Binding-site contacts:
Ligand atom C11 contacts residue PHE21 of chain 3.A at 3.7 Å (hydrophobic).
Ligand atom O16 contacts residue TYR31 of chain 3.A at 4.2 Å.
Ligand atom C6 contacts residue TRP27 of chain 3.A at 4.0 Å (hydrophobic).
Ligand atom C6 contacts residue TYR31 of chain 3.A at 4.5 Å (hydrophobic).
Ligand atom C11 contacts residue THR22 of chain 3.A at 4.0 Å.
Ligand atom C19 contacts residue TRP27 of chain 3.A at 4.0 Å (hydrophobic).
Ligand atom O6 contacts residue ASP25 of chain 3.A at 4.5 Å.
Ligand atom C57 contacts residue MET24 of chain 3.A at 3.8 Å (hydrophobic).
Ligand atom O6 contacts residue THR22 of chain 3.A at 4.3 Å.
Ligand atom O5 contacts residue TYR31 of chain 3.A at 3.5 Å.
Ligand atom C9 contacts residue TRP27 of chain 3.A at 4.2 Å (hydrophobic).
Ligand atom C11 contacts residue ASN23 of chain 3.A at 4.0 Å.
Ligand atom C8 contacts residue PHE21 of chain 3.A at 4.0 Å (hydrophobic).
Ligand atom C11 contacts residue MET24 of chain 3.A at 3.5 Å (hydrophobic).
Ligand atom C10 contacts residue PHE21 of chain 3.A at 4.3 Å (hydrophobic).
Ligand atom O6 contacts residue MET24 of chain 3.A at 3.0 Å (h-bond).
Ligand atom C9 contacts residue PHE21 of chain 3.A at 3.9 Å (hydrophobic).
Ligand atom O5 contacts residue TRP27 of chain 3.A at 4.0 Å.
Ligand atom C19 contacts residue THR38 of chain 3.A at 4.3 Å.
Ligand atom O1 contacts residue PHE21 of chain 3.A at 3.5 Å (h-bond).
Ligand atom O6 contacts residue TRP27 of chain 3.A at 3.3 Å.
Ligand atom C4 contacts residue TYR31 of chain 3.A at 4.3 Å (hydrophobic).
Ligand atom C4 contacts residue TRP27 of chain 3.A at 3.8 Å (hydrophobic).
Ligand atom O1 contacts residue MET24 of chain 3.A at 4.4 Å.
Ligand atom O6 contacts residue ASN23 of chain 3.A at 3.9 Å.
Ligand atom O61 contacts residue TYR31 of chain 3.A at 3.1 Å (h-bond).
Ligand atom C22 contacts residue THR38 of chain 3.A at 4.3 Å.
Ligand atom C57 contacts residue TYR31 of chain 3.A at 3.6 Å (hydrophobic).
Ligand atom C18 contacts residue ILE42 of chain 3.A at 4.3 Å (hydrophobic).
Ligand atom C11 contacts residue TRP27 of chain 3.A at 4.1 Å (hydrophobic).
Ligand atom O61 contacts residue MET24 of chain 3.A at 3.5 Å.
Ligand atom C5 contacts residue PHE21 of chain 3.A at 4.3 Å (hydrophobic).
Ligand atom C19 contacts residue TYR31 of chain 3.A at 4.2 Å (hydrophobic).
Ligand atom C57 contacts residue TRP27 of chain 3.A at 3.6 Å (hydrophobic).

Sequence of chain 3.A:
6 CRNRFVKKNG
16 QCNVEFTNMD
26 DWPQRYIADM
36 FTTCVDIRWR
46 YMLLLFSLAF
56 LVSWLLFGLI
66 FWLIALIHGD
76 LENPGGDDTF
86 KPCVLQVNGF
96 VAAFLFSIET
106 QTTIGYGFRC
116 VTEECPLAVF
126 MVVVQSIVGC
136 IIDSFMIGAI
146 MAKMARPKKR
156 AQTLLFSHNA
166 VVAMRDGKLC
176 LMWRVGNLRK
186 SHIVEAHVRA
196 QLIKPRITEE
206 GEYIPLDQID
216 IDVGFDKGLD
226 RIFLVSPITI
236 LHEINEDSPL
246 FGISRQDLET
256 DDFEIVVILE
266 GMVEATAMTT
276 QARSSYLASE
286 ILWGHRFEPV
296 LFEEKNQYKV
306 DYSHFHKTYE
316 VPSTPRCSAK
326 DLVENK

The small molecule below binds the protein below.
Small molecule (SMILES): CCCCCCCCCCO[C@@H]1O[C@H](CO)[C@@H](O[C@H]2O[C@H](CO)[C@@H](O)[C@H](O)[C@H]2O)[C@H](O)[C@H]1O